Binding-site contacts:
Ligand atom O1 contacts residue HIS337 of chain 1.F at 3.5 Å (h-bond).
Ligand atom C10 contacts residue GLY301 of chain 1.F at 3.7 Å.
Ligand atom N1 contacts residue GLU304 of chain 1.F at 2.8 Å (salt-bridge).
Ligand atom C26 contacts residue GLN299 of chain 1.F at 3.8 Å.
Ligand atom C23 contacts residue SER828 of chain 1.F at 3.7 Å.
Ligand atom O1 contacts residue GLU338 of chain 1.F at 3.1 Å (salt-bridge).
Ligand atom C3 contacts residue SER300 of chain 1.F at 2.9 Å.
Ligand atom P1 contacts residue TYR422 of chain 1.F at 3.7 Å.
Ligand atom O2 contacts residue ZN1 of chain 1.VE at 2.6 Å.
Ligand atom N1 contacts residue MET303 of chain 1.F at 3.5 Å (h-bond).
Ligand atom C4 contacts residue SER300 of chain 1.F at 3.5 Å.
Ligand atom C9 contacts residue GLU304 of chain 1.F at 3.8 Å.
Ligand atom C22 contacts residue SER828 of chain 1.F at 3.8 Å.
Ligand atom C1 contacts residue GLU167 of chain 1.F at 3.8 Å.
Ligand atom N1 contacts residue GLU167 of chain 1.F at 2.8 Å (salt-bridge).
Ligand atom C6 contacts residue PHE417 of chain 1.F at 3.7 Å (hydrophobic).
Ligand atom C9 contacts residue ALA302 of chain 1.F at 3.5 Å (hydrophobic).
Ligand atom O1 contacts residue ZN1 of chain 1.VE at 2.5 Å.
Ligand atom C13 contacts residue ALA302 of chain 1.F at 3.6 Å (hydrophobic).
Ligand atom C7 contacts residue PHE417 of chain 1.F at 3.4 Å (hydrophobic).
Ligand atom C16 contacts residue THR334 of chain 1.F at 3.4 Å.
Ligand atom C21 contacts residue TYR422 of chain 1.F at 3.3 Å (hydrophobic).
Ligand atom O2 contacts residue GLU360 of chain 1.F at 3.0 Å (salt-bridge).
Ligand atom C1 contacts residue PHE417 of chain 1.F at 3.8 Å (hydrophobic).
Ligand atom C26 contacts residue SER829 of chain 1.F at 3.5 Å.
Ligand atom P1 contacts residue ALA302 of chain 1.F at 3.7 Å.
Ligand atom C15 contacts residue HIS337 of chain 1.F at 3.6 Å.
Ligand atom O2 contacts residue TYR422 of chain 1.F at 2.3 Å (h-bond).
Ligand atom O3 contacts residue GLY301 of chain 1.F at 2.6 Å (h-bond).
Ligand atom P1 contacts residue ZN1 of chain 1.VE at 3.1 Å.
Ligand atom C3 contacts residue GLN165 of chain 1.F at 3.5 Å.
Ligand atom O1 contacts residue GLU304 of chain 1.F at 3.0 Å (salt-bridge).
Ligand atom C2 contacts residue SER300 of chain 1.F at 3.8 Å.
Ligand atom N3 contacts residue TYR422 of chain 1.F at 3.6 Å (h-bond).
Ligand atom C13 contacts residue GLU338 of chain 1.F at 3.4 Å.
Ligand atom C11 contacts residue ALA302 of chain 1.F at 3.1 Å (hydrophobic).
Ligand atom O3 contacts residue SER300 of chain 1.F at 3.8 Å.
Ligand atom N2 contacts residue TYR422 of chain 1.F at 3.8 Å.
Ligand atom O1 contacts residue HIS341 of chain 1.F at 3.7 Å.
Ligand atom C15 contacts residue GLU367 of chain 1.F at 3.8 Å.

Sequence of chain 1.F:
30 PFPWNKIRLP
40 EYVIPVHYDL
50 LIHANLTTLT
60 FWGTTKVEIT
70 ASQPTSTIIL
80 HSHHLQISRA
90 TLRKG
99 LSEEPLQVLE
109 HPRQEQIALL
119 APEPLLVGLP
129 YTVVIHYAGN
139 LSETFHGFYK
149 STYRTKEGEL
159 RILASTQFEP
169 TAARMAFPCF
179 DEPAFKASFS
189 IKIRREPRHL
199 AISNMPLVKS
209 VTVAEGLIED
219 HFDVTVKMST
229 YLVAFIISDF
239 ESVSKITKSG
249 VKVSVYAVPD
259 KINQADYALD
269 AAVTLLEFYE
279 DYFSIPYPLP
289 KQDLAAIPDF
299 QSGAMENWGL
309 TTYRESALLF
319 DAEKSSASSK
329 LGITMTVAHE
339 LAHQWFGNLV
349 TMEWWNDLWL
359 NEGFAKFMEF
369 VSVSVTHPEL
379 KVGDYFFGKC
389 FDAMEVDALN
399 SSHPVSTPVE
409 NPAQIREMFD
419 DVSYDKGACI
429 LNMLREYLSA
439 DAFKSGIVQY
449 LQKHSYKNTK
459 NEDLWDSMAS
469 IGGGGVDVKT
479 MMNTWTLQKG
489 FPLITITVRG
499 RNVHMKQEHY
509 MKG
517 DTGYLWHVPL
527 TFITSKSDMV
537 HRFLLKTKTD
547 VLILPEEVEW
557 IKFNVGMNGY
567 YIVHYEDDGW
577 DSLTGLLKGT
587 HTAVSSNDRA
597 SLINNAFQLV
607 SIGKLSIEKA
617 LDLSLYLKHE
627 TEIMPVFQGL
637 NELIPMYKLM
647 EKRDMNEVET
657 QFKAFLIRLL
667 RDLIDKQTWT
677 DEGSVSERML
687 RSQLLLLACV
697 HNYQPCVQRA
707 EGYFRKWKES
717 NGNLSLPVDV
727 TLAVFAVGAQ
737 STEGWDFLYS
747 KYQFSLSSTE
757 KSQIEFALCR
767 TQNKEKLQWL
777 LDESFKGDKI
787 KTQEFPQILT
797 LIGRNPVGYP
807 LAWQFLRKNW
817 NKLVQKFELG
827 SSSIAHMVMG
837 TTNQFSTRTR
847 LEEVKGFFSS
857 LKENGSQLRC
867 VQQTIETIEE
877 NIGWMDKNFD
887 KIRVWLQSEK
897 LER

This small molecule binds to this protein.
Small molecule (SMILES): CC(C)C[C@H](CP(=O)(O)[C@@H](N)CCc1ccccc1)C(=O)N[C@@H](Cc1c[nH]c2ccccc12)C(N)=O